This protein binds this small molecule.
Small molecule (SMILES): CN1CCN(c2ccccc2N)CC1

Sequence of chain 1.A:
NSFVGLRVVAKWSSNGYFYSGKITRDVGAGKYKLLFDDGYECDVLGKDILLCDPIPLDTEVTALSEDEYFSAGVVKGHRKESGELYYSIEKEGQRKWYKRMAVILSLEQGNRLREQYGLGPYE

Binding-site contacts:
Ligand atom N1 contacts residue TRP14 of chain 1.A at 4.0 Å.
Ligand atom C9 contacts residue ASP40 of chain 1.A at 3.3 Å.
Ligand atom C8 contacts residue PHE38 of chain 1.A at 3.8 Å (hydrophobic).
Ligand atom N1 contacts residue ASP40 of chain 1.A at 4.3 Å.
Ligand atom C7 contacts residue TRP14 of chain 1.A at 3.4 Å (hydrophobic).
Ligand atom C8 contacts residue ASP40 of chain 1.A at 3.3 Å.
Ligand atom N contacts residue ASN17 of chain 1.A at 2.9 Å (h-bond).
Ligand atom C8 contacts residue TYR21 of chain 1.A at 3.8 Å (hydrophobic).
Ligand atom N2 contacts residue TRP14 of chain 1.A at 4.3 Å.
Ligand atom C8 contacts residue TRP14 of chain 1.A at 4.0 Å (hydrophobic).
Ligand atom C6 contacts residue ASP40 of chain 1.A at 3.7 Å.
Ligand atom C7 contacts residue ASP40 of chain 1.A at 3.5 Å.
Ligand atom N2 contacts residue ASP40 of chain 1.A at 2.6 Å (salt-bridge).
Ligand atom C9 contacts residue TYR21 of chain 1.A at 3.6 Å (hydrophobic).
Ligand atom C7 contacts residue TYR42 of chain 1.A at 3.6 Å (hydrophobic).
Ligand atom N2 contacts residue TYR42 of chain 1.A at 4.5 Å.
Ligand atom C contacts residue ASN17 of chain 1.A at 4.2 Å.
Ligand atom C10 contacts residue ASP40 of chain 1.A at 3.6 Å.
Ligand atom C9 contacts residue TRP14 of chain 1.A at 4.4 Å (hydrophobic).
Ligand atom C10 contacts residue TYR21 of chain 1.A at 4.3 Å (hydrophobic).
Ligand atom C6 contacts residue TYR42 of chain 1.A at 3.5 Å (hydrophobic).
Ligand atom N contacts residue TRP14 of chain 1.A at 3.5 Å (h-bond).
Ligand atom C6 contacts residue TRP14 of chain 1.A at 3.9 Å (hydrophobic).
Ligand atom C contacts residue TRP14 of chain 1.A at 4.3 Å (hydrophobic).
Ligand atom C4 contacts residue TYR42 of chain 1.A at 4.0 Å (hydrophobic).
Ligand atom C3 contacts residue TYR42 of chain 1.A at 4.3 Å (hydrophobic).